Binding-site contacts:
Ligand atom O6 contacts residue ASN252 of chain 1.B at 4.4 Å.
Ligand atom C5 contacts residue ASN252 of chain 1.B at 3.6 Å.
Ligand atom C3 contacts residue ASN252 of chain 1.B at 3.5 Å.
Ligand atom N2 contacts residue ASN252 of chain 1.B at 2.6 Å (h-bond).
Ligand atom O5 contacts residue ASN252 of chain 1.B at 2.4 Å (h-bond).
Ligand atom C4 contacts residue ASN252 of chain 1.B at 4.0 Å.
Ligand atom C2 contacts residue ASN252 of chain 1.B at 2.1 Å.
Ligand atom C7 contacts residue ASN252 of chain 1.B at 2.9 Å.
Ligand atom C8 contacts residue ASN252 of chain 1.B at 4.1 Å.
Ligand atom O7 contacts residue ASN252 of chain 1.B at 2.9 Å (h-bond).
Ligand atom O7 contacts residue LYS320 of chain 1.B at 3.9 Å.
Ligand atom C1 contacts residue ASN252 of chain 1.B at 1.4 Å.

Sequence of chain 1.B:
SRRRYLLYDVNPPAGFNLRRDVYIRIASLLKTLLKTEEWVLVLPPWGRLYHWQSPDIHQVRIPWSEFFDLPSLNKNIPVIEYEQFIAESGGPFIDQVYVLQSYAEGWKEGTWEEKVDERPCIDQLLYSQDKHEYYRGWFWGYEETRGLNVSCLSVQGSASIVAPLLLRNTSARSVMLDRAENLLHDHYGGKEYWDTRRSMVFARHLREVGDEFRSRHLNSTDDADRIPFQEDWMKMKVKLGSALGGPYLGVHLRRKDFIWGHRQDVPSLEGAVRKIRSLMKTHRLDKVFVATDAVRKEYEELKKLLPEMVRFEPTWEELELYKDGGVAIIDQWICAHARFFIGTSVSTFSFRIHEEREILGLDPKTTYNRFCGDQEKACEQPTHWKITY

The protein below binds the small molecule below.
Small molecule (SMILES): CC(=O)N[C@@H]1[C@@H](O)[C@H](O)[C@@H](CO)O[C@H]1O